The small molecule below binds the protein below.
Small molecule (SMILES): CC(C)CC(=O)N[C@H](C(=O)N[C@H](C(=O)N[C@@H](CC(C)C)[C@@H](O)CC(=O)N[C@@H](C)C(=O)N[C@@H](CC(C)C)[C@@H](O)CC(=O)O)C(C)C)C(C)C

Binding-site contacts:
Ligand atom CA contacts residue THR223 of chain 1.G at 3.4 Å.
Ligand atom O contacts residue GLY79 of chain 1.G at 2.9 Å (h-bond).
Ligand atom CA contacts residue GLY222 of chain 1.G at 3.7 Å.
Ligand atom CG1 contacts residue ILE303 of chain 1.G at 3.6 Å (hydrophobic).
Ligand atom O contacts residue ASP80 of chain 1.G at 3.1 Å (salt-bridge).
Ligand atom CG contacts residue GLY222 of chain 1.G at 3.4 Å.
Ligand atom N contacts residue GLY222 of chain 1.G at 3.0 Å (h-bond).
Ligand atom O contacts residue TYR78 of chain 1.G at 3.4 Å.
Ligand atom CG2 contacts residue TYR285 of chain 1.G at 3.5 Å (hydrophobic).
Ligand atom O contacts residue TYR78 of chain 1.G at 3.5 Å.
Ligand atom CG2 contacts residue THR224 of chain 1.G at 3.5 Å.
Ligand atom CM contacts residue GLY34 of chain 1.G at 3.7 Å.
Ligand atom CB contacts residue ASP80 of chain 1.G at 3.4 Å.
Ligand atom CD1 contacts residue GLY222 of chain 1.G at 3.6 Å.
Ligand atom CM contacts residue ASP220 of chain 1.G at 3.3 Å.
Ligand atom C contacts residue THR224 of chain 1.G at 3.7 Å.
Ligand atom CH contacts residue ASP32 of chain 1.G at 3.3 Å.
Ligand atom CB contacts residue GLY222 of chain 1.G at 3.3 Å.
Ligand atom CG1 contacts residue THR223 of chain 1.G at 3.4 Å.
Ligand atom O contacts residue GLY34 of chain 1.G at 3.5 Å (h-bond).
Ligand atom CG2 contacts residue GLY222 of chain 1.G at 3.5 Å.
Ligand atom O contacts residue THR223 of chain 1.G at 3.3 Å.
Ligand atom CA contacts residue THR224 of chain 1.G at 3.5 Å.
Ligand atom CB contacts residue ASP32 of chain 1.G at 3.4 Å.
Ligand atom CD1 contacts residue GOL1 of chain 1.EA at 3.6 Å.
Ligand atom N contacts residue ASP80 of chain 1.G at 2.9 Å (salt-bridge).
Ligand atom OH contacts residue GLY222 of chain 1.G at 3.5 Å (h-bond).
Ligand atom O contacts residue GLY79 of chain 1.G at 3.0 Å (h-bond).
Ligand atom CH contacts residue ASP220 of chain 1.G at 3.5 Å.
Ligand atom N contacts residue THR224 of chain 1.G at 2.9 Å (h-bond).
Ligand atom C contacts residue ASP80 of chain 1.G at 3.6 Å.
Ligand atom CA contacts residue ASP80 of chain 1.G at 3.3 Å.
Ligand atom CD2 contacts residue TYR78 of chain 1.G at 3.5 Å (hydrophobic).
Ligand atom OH contacts residue ASP32 of chain 1.G at 2.5 Å (salt-bridge).
Ligand atom N contacts residue GLY34 of chain 1.G at 2.8 Å (h-bond).
Ligand atom O contacts residue ASN125 of chain 1.G at 3.2 Å (h-bond).
Ligand atom CD1 contacts residue ASP301 of chain 1.G at 3.5 Å.
Ligand atom OH contacts residue ASP220 of chain 1.G at 2.5 Å (salt-bridge).
Ligand atom CG2 contacts residue TYR227 of chain 1.G at 3.6 Å (hydrophobic).
Ligand atom O contacts residue THR224 of chain 1.G at 3.0 Å (h-bond).

Sequence of chain 1.G:
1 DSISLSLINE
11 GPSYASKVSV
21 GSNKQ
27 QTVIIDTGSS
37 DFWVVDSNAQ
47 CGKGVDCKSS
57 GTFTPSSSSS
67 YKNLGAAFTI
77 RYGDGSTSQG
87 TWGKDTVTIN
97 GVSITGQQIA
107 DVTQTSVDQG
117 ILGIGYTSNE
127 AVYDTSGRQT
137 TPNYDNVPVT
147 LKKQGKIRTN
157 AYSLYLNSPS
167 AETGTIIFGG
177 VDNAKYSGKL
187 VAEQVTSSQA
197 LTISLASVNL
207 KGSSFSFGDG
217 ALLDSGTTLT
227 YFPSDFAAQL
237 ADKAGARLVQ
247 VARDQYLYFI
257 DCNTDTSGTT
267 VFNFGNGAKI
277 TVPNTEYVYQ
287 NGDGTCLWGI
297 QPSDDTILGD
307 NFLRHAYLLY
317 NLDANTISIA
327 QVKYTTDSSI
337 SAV